Sequence of chain 1.A:
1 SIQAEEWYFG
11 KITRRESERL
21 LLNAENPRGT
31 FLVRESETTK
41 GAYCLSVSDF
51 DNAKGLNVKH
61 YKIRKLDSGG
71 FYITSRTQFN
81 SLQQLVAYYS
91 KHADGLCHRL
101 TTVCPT

The protein below binds the small molecule below.
Small molecule (SMILES): CC(=O)N[C@@H](Cc1ccc(OP(=O)(O)O)cc1)C(=O)N[C@H]1CCCCN(Cc2ccc(-c3ccccc3)cc2)C1=O

Binding-site contacts:
Ligand atom O10 contacts residue ARG34 of chain 1.A at 2.9 Å (salt-bridge).
Ligand atom N14 contacts residue HIS60 of chain 1.A at 2.9 Å (h-bond).
Ligand atom O9 contacts residue THR38 of chain 1.A at 2.9 Å (h-bond).
Ligand atom O10 contacts residue ARG14 of chain 1.A at 2.6 Å (salt-bridge).
Ligand atom C65 contacts residue THR74 of chain 1.A at 3.8 Å.
Ligand atom C21 contacts residue TYR61 of chain 1.A at 3.5 Å (hydrophobic).
Ligand atom C55 contacts residue ILE73 of chain 1.A at 3.8 Å (hydrophobic).
Ligand atom C20 contacts residue HIS60 of chain 1.A at 3.9 Å.
Ligand atom C4 contacts residue HIS60 of chain 1.A at 3.8 Å.
Ligand atom C63 contacts residue GLY95 of chain 1.A at 3.9 Å.
Ligand atom C22 contacts residue TYR61 of chain 1.A at 3.6 Å (hydrophobic).
Ligand atom C66 contacts residue TYR89 of chain 1.A at 3.8 Å (hydrophobic).
Ligand atom P7 contacts residue ARG34 of chain 1.A at 3.8 Å.
Ligand atom C16 contacts residue ARG14 of chain 1.A at 3.1 Å.
Ligand atom C11 contacts residue HIS60 of chain 1.A at 3.3 Å.
Ligand atom C21 contacts residue HIS60 of chain 1.A at 3.7 Å.
Ligand atom O30 contacts residue THR38 of chain 1.A at 3.7 Å.
Ligand atom C1 contacts residue LYS62 of chain 1.A at 3.1 Å.
Ligand atom C13 contacts residue HIS60 of chain 1.A at 3.6 Å.
Ligand atom C6 contacts residue HIS60 of chain 1.A at 3.8 Å.
Ligand atom C68 contacts residue ILE73 of chain 1.A at 3.7 Å (hydrophobic).
Ligand atom O8 contacts residue ARG34 of chain 1.A at 2.8 Å (salt-bridge).
Ligand atom C68 contacts residue GLY95 of chain 1.A at 3.7 Å.
Ligand atom C5 contacts residue HIS60 of chain 1.A at 3.4 Å.
Ligand atom C66 contacts residue GLY95 of chain 1.A at 3.3 Å.
Ligand atom P7 contacts residue THR38 of chain 1.A at 3.8 Å.
Ligand atom C5 contacts residue LYS62 of chain 1.A at 3.8 Å.
Ligand atom C12 contacts residue HIS60 of chain 1.A at 3.2 Å.
Ligand atom O8 contacts residue GLU37 of chain 1.A at 2.7 Å (salt-bridge).
Ligand atom O18 contacts residue ARG14 of chain 1.A at 2.7 Å (salt-bridge).
Ligand atom C17 contacts residue ARG14 of chain 1.A at 3.0 Å.
Ligand atom C55 contacts residue TYR61 of chain 1.A at 3.7 Å (hydrophobic).
Ligand atom O8 contacts residue SER36 of chain 1.A at 3.5 Å.
Ligand atom C65 contacts residue GLY95 of chain 1.A at 3.7 Å.
Ligand atom C67 contacts residue GLY95 of chain 1.A at 3.6 Å.
Ligand atom O30 contacts residue SER36 of chain 1.A at 3.3 Å (h-bond).
Ligand atom C4 contacts residue CYS44 of chain 1.A at 3.3 Å (hydrophobic).
Ligand atom P7 contacts residue ARG14 of chain 1.A at 3.9 Å.
Ligand atom C67 contacts residue LEU96 of chain 1.A at 3.8 Å (hydrophobic).
Ligand atom C2 contacts residue LYS62 of chain 1.A at 3.0 Å.